Binding-site contacts:
Ligand atom C15 contacts residue ALA216 of chain 1.A at 3.2 Å (hydrophobic).
Ligand atom N5 contacts residue GLU262 of chain 1.A at 3.0 Å (salt-bridge).
Ligand atom C1 contacts residue VAL204 of chain 1.A at 3.8 Å (hydrophobic).
Ligand atom O2 contacts residue ASP327 of chain 1.A at 3.0 Å (salt-bridge).
Ligand atom C15 contacts residue VAL217 of chain 1.A at 3.6 Å (hydrophobic).
Ligand atom C16 contacts residue ASP271 of chain 1.A at 3.2 Å.
Ligand atom N4 contacts residue MET264 of chain 1.A at 2.9 Å (h-bond).
Ligand atom C5 contacts residue LEU316 of chain 1.A at 3.7 Å (hydrophobic).
Ligand atom O2 contacts residue VAL246 of chain 1.A at 3.7 Å.
Ligand atom N5 contacts residue ALA216 of chain 1.A at 3.2 Å.
Ligand atom N5 contacts residue LEU316 of chain 1.A at 3.6 Å.
Ligand atom C27 contacts residue VAL204 of chain 1.A at 3.7 Å (hydrophobic).
Ligand atom C4 contacts residue LEU316 of chain 1.A at 3.8 Å (hydrophobic).
Ligand atom N6 contacts residue ASP327 of chain 1.A at 3.8 Å.
Ligand atom N3 contacts residue MET264 of chain 1.A at 3.8 Å.
Ligand atom N5 contacts residue THR261 of chain 1.A at 3.0 Å (h-bond).
Ligand atom N4 contacts residue PHE263 of chain 1.A at 3.7 Å.
Ligand atom N4 contacts residue ALA216 of chain 1.A at 3.7 Å.
Ligand atom C12 contacts residue LYS218 of chain 1.A at 3.7 Å.
Ligand atom C22 contacts residue LEU196 of chain 1.A at 3.6 Å (hydrophobic).
Ligand atom C15 contacts residue ILE259 of chain 1.A at 3.5 Å (hydrophobic).
Ligand atom O1 contacts residue LYS218 of chain 1.A at 3.6 Å.
Ligand atom C13 contacts residue ASP271 of chain 1.A at 3.1 Å.
Ligand atom C23 contacts residue SER268 of chain 1.A at 3.8 Å.
Ligand atom C29 contacts residue PHE328 of chain 1.A at 3.7 Å (hydrophobic).
Ligand atom O1 contacts residue THR261 of chain 1.A at 3.4 Å.
Ligand atom C25 contacts residue PHE328 of chain 1.A at 3.4 Å (hydrophobic).
Ligand atom C5 contacts residue ALA216 of chain 1.A at 3.4 Å (hydrophobic).
Ligand atom C18 contacts residue ASP327 of chain 1.A at 3.6 Å.
Ligand atom C11 contacts residue MET264 of chain 1.A at 3.1 Å (hydrophobic).
Ligand atom C9 contacts residue ASP327 of chain 1.A at 3.4 Å.
Ligand atom N1 contacts residue VAL204 of chain 1.A at 3.6 Å.
Ligand atom C30 contacts residue PHE230 of chain 1.A at 3.6 Å (hydrophobic).
Ligand atom C15 contacts residue LYS218 of chain 1.A at 3.2 Å.
Ligand atom C6 contacts residue THR261 of chain 1.A at 3.9 Å.
Ligand atom C2 contacts residue LEU316 of chain 1.A at 3.8 Å (hydrophobic).
Ligand atom C8 contacts residue THR261 of chain 1.A at 3.8 Å.
Ligand atom C32 contacts residue PHE230 of chain 1.A at 3.7 Å (hydrophobic).
Ligand atom C15 contacts residue THR261 of chain 1.A at 3.4 Å.
Ligand atom N6 contacts residue LYS218 of chain 1.A at 3.8 Å.

The small molecule below binds the protein below.
Small molecule (SMILES): COc1cc(-c2nn(C3CCN(C4CCOCC4)CC3)c3ncnc(N)c23)ccc1NC(=O)c1cc2ccccc2n1C

Sequence of chain 1.A:
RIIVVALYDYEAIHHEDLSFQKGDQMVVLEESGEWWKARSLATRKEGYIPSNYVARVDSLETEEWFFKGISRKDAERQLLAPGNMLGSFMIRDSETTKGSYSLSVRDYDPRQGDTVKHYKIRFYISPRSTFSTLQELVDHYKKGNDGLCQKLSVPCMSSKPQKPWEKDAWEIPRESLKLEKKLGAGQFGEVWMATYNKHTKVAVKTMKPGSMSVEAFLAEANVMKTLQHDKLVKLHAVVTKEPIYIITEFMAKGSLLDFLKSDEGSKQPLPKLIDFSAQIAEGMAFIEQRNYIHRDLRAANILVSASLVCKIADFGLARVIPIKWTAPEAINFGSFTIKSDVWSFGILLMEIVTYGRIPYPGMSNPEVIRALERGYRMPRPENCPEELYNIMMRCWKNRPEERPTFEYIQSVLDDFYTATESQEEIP